Sequence of chain 1.B:
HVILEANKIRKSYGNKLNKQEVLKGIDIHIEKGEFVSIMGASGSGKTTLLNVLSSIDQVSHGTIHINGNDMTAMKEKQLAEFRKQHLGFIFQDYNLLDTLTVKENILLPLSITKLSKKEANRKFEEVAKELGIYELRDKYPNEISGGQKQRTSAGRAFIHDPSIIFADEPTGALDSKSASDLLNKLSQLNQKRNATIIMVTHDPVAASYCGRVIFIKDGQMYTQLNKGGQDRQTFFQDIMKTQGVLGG

Binding-site contacts:
Ligand atom N6 contacts residue TYR21 of chain 1.C at 3.8 Å.
Ligand atom O3' contacts residue ALA181 of chain 1.B at 3.1 Å (h-bond).
Ligand atom O2B contacts residue THR55 of chain 1.C at 4.0 Å.
Ligand atom PA contacts residue GLY53 of chain 1.C at 4.2 Å.
Ligand atom O4' contacts residue VAL30 of chain 1.C at 3.9 Å.
Ligand atom N7 contacts residue TYR21 of chain 1.C at 4.2 Å.
Ligand atom O3A contacts residue GLY53 of chain 1.C at 3.3 Å (h-bond).
Ligand atom PB contacts residue LYS54 of chain 1.C at 3.8 Å.
Ligand atom O1A contacts residue GLY53 of chain 1.C at 3.8 Å.
Ligand atom S1G contacts residue THR55 of chain 1.C at 3.9 Å.
Ligand atom C6 contacts residue TYR21 of chain 1.C at 3.8 Å (hydrophobic).
Ligand atom O3B contacts residue THR55 of chain 1.C at 3.2 Å.
Ligand atom C5 contacts residue TYR21 of chain 1.C at 4.1 Å (hydrophobic).
Ligand atom O2B contacts residue GLY51 of chain 1.C at 3.8 Å.
Ligand atom O1B contacts residue SER50 of chain 1.C at 3.9 Å.
Ligand atom C2 contacts residue TYR21 of chain 1.C at 3.8 Å (hydrophobic).
Ligand atom O1A contacts residue THR56 of chain 1.C at 2.5 Å (h-bond).
Ligand atom C3' contacts residue ALA181 of chain 1.B at 3.6 Å (hydrophobic).
Ligand atom O2' contacts residue ALA181 of chain 1.B at 3.9 Å.
Ligand atom N1 contacts residue TYR21 of chain 1.C at 3.7 Å.
Ligand atom O2A contacts residue THR55 of chain 1.C at 3.1 Å.
Ligand atom C5' contacts residue GLY51 of chain 1.C at 3.7 Å.
Ligand atom C4 contacts residue TYR21 of chain 1.C at 4.0 Å (hydrophobic).
Ligand atom PA contacts residue THR55 of chain 1.C at 3.9 Å.
Ligand atom S1G contacts residue ASP176 of chain 1.C at 4.2 Å.
Ligand atom N3 contacts residue TYR21 of chain 1.C at 4.0 Å.
Ligand atom O2B contacts residue SER52 of chain 1.C at 4.2 Å.
Ligand atom O2G contacts residue SER50 of chain 1.C at 4.2 Å.
Ligand atom PB contacts residue THR55 of chain 1.C at 4.2 Å.
Ligand atom PG contacts residue THR55 of chain 1.C at 3.8 Å.
Ligand atom PB contacts residue GLY51 of chain 1.C at 3.8 Å.
Ligand atom O3A contacts residue LYS54 of chain 1.C at 3.4 Å (salt-bridge).
Ligand atom PB contacts residue GLY53 of chain 1.C at 4.2 Å.
Ligand atom O2B contacts residue LYS54 of chain 1.C at 3.0 Å (salt-bridge).
Ligand atom O2B contacts residue GLY53 of chain 1.C at 3.7 Å.
Ligand atom O1A contacts residue THR55 of chain 1.C at 3.8 Å.
Ligand atom C5' contacts residue GLY53 of chain 1.C at 4.1 Å.
Ligand atom O3G contacts residue THR55 of chain 1.C at 3.4 Å.
Ligand atom O1B contacts residue GLY51 of chain 1.C at 3.0 Å (h-bond).
Ligand atom PA contacts residue THR56 of chain 1.C at 3.9 Å.

Sequence of chain 1.C:
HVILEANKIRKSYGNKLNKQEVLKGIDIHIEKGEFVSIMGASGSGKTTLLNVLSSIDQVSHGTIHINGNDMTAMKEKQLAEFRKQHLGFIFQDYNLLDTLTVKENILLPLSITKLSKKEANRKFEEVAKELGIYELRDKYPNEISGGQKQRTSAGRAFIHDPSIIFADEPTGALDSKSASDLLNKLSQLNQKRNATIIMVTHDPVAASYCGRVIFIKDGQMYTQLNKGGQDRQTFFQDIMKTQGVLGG

A small-molecule ligand and the protein it binds are described below.
Small molecule (SMILES): Nc1ncnc2c1ncn2[C@@H]1O[C@H](COP(=O)(O)OP(=O)(O)OP(O)(O)=S)[C@@H](O)[C@H]1O